Binding-site contacts:
Ligand atom CAG contacts residue THR267 of chain 1.B at 3.5 Å.
Ligand atom OAC contacts residue GLU377 of chain 1.A at 3.0 Å (salt-bridge).
Ligand atom OAA contacts residue TYR391 of chain 1.A at 2.4 Å (h-bond).
Ligand atom OAE contacts residue PHE374 of chain 1.A at 3.9 Å.
Ligand atom OAB contacts residue THR13 of chain 1.B at 2.8 Å.
Ligand atom CAH contacts residue VAL194 of chain 1.B at 3.9 Å (hydrophobic).
Ligand atom OAD contacts residue HIS192 of chain 1.B at 3.7 Å.
Ligand atom CAK contacts residue TYR391 of chain 1.A at 4.1 Å (hydrophobic).
Ligand atom CAL contacts residue HIS124 of chain 1.B at 3.5 Å.
Ligand atom CAG contacts residue THR13 of chain 1.B at 3.2 Å.
Ligand atom CAK contacts residue THR267 of chain 1.B at 4.1 Å.
Ligand atom CAI contacts residue PHE374 of chain 1.A at 4.0 Å (hydrophobic).
Ligand atom OAA contacts residue TYR412 of chain 1.A at 3.0 Å (h-bond).
Ligand atom CAI contacts residue PRO14 of chain 1.B at 3.5 Å (hydrophobic).
Ligand atom CAJ contacts residue THR13 of chain 1.B at 4.1 Å.
Ligand atom OAE contacts residue HIS59 of chain 1.B at 2.9 Å (h-bond).
Ligand atom OAE contacts residue FE1 of chain 1.E at 3.9 Å.
Ligand atom OAE contacts residue HIS124 of chain 1.B at 2.9 Å (h-bond).
Ligand atom CAJ contacts residue PRO14 of chain 1.B at 3.9 Å (hydrophobic).
Ligand atom OAC contacts residue PHE374 of chain 1.A at 3.3 Å.
Ligand atom CAI contacts residue HIS124 of chain 1.B at 3.6 Å.
Ligand atom CAF contacts residue GLU377 of chain 1.A at 3.6 Å.
Ligand atom CAH contacts residue TYR391 of chain 1.A at 3.6 Å (hydrophobic).
Ligand atom CAH contacts residue THR267 of chain 1.B at 3.7 Å.
Ligand atom OAB contacts residue TYR412 of chain 1.A at 3.3 Å (h-bond).
Ligand atom OAD contacts residue GLU239 of chain 1.B at 3.6 Å (salt-bridge).
Ligand atom OAB contacts residue THR15 of chain 1.B at 3.8 Å.
Ligand atom CAH contacts residue TYR412 of chain 1.A at 3.5 Å (hydrophobic).
Ligand atom CAI contacts residue GLU377 of chain 1.A at 3.7 Å.
Ligand atom CAG contacts residue PRO14 of chain 1.B at 3.8 Å (hydrophobic).
Ligand atom OAB contacts residue THR267 of chain 1.B at 2.9 Å (h-bond).
Ligand atom CAL contacts residue PRO14 of chain 1.B at 3.8 Å (hydrophobic).
Ligand atom CAK contacts residue THR13 of chain 1.B at 3.6 Å.
Ligand atom OAC contacts residue HIS124 of chain 1.B at 3.3 Å (h-bond).
Ligand atom CAH contacts residue THR13 of chain 1.B at 3.5 Å.
Ligand atom CAK contacts residue VAL194 of chain 1.B at 4.0 Å (hydrophobic).
Ligand atom CAF contacts residue PRO14 of chain 1.B at 3.5 Å (hydrophobic).
Ligand atom CAK contacts residue PRO14 of chain 1.B at 3.6 Å (hydrophobic).
Ligand atom OAA contacts residue VAL194 of chain 1.B at 3.5 Å.
Ligand atom CAF contacts residue TYR391 of chain 1.A at 3.8 Å (hydrophobic).

Sequence of chain 1.B:
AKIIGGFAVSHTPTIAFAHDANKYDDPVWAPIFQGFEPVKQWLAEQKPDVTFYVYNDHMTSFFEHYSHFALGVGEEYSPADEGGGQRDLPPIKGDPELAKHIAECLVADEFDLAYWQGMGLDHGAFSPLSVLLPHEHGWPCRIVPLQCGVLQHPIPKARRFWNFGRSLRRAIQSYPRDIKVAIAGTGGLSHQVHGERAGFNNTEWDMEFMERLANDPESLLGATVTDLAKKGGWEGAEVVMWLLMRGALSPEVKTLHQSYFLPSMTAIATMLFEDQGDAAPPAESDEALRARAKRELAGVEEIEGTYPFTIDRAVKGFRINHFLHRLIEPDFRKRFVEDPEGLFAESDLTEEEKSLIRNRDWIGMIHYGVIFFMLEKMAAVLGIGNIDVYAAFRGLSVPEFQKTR

The small molecule below binds the protein below.
Small molecule (SMILES): O=C(O)c1cc(O)c(O)c(O)c1

Sequence of chain 1.A:
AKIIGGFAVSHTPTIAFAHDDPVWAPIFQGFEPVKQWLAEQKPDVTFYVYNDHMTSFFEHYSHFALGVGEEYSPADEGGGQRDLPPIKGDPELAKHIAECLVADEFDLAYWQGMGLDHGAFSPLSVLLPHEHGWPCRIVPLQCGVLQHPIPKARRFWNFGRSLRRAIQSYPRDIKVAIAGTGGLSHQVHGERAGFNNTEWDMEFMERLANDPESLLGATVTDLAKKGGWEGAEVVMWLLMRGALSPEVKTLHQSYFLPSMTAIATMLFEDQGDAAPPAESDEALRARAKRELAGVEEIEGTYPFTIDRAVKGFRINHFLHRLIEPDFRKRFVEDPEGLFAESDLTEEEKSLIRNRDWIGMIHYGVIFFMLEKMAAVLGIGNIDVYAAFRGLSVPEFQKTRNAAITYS